This small molecule binds to this protein.
Small molecule (SMILES): Nc1ncnc2c1ncn2[C@@H]1O[C@H](CO[P](=O)(O)O[P](=O)(O)CP(=O)(O)O)[C@@H](O)[C@H]1O

Binding-site contacts:
Ligand atom C8 contacts residue TYR351 of chain 1.A at 3.7 Å (hydrophobic).
Ligand atom N6 contacts residue TYR394 of chain 1.A at 3.6 Å.
Ligand atom O2A contacts residue THR385 of chain 1.A at 2.6 Å (h-bond).
Ligand atom O2B contacts residue SER384 of chain 1.A at 2.8 Å (h-bond).
Ligand atom PG contacts residue MG1 of chain 1.C at 3.4 Å.
Ligand atom O1G contacts residue LYS383 of chain 1.A at 3.8 Å.
Ligand atom C2 contacts residue TYR351 of chain 1.A at 3.5 Å (hydrophobic).
Ligand atom N7 contacts residue TYR351 of chain 1.A at 3.5 Å.
Ligand atom C5 contacts residue TYR351 of chain 1.A at 3.6 Å (hydrophobic).
Ligand atom N6 contacts residue TYR351 of chain 1.A at 3.5 Å.
Ligand atom O3G contacts residue GLN425 of chain 1.A at 3.0 Å (h-bond).
Ligand atom O1A contacts residue SER384 of chain 1.A at 3.4 Å.
Ligand atom O3A contacts residue GLY380 of chain 1.A at 3.9 Å.
Ligand atom O3A contacts residue GLY382 of chain 1.A at 3.6 Å.
Ligand atom O2B contacts residue MG1 of chain 1.C at 2.0 Å.
Ligand atom C3B contacts residue GLY380 of chain 1.A at 3.5 Å.
Ligand atom C2 contacts residue ALA353 of chain 1.A at 3.9 Å (hydrophobic).
Ligand atom O5' contacts residue THR385 of chain 1.A at 3.9 Å.
Ligand atom O2A contacts residue GLY382 of chain 1.A at 3.3 Å.
Ligand atom O1B contacts residue GLY380 of chain 1.A at 3.2 Å (h-bond).
Ligand atom O2A contacts residue SER384 of chain 1.A at 3.5 Å (h-bond).
Ligand atom N1 contacts residue TYR351 of chain 1.A at 3.6 Å.
Ligand atom O1B contacts residue GLY382 of chain 1.A at 3.3 Å (h-bond).
Ligand atom O3A contacts residue LYS383 of chain 1.A at 3.9 Å.
Ligand atom O1G contacts residue SER379 of chain 1.A at 3.6 Å.
Ligand atom O2A contacts residue LYS383 of chain 1.A at 3.8 Å.
Ligand atom PB contacts residue MG1 of chain 1.C at 3.3 Å.
Ligand atom N1 contacts residue ALA353 of chain 1.A at 3.6 Å.
Ligand atom N6 contacts residue ASP114 of chain 1.A at 3.4 Å (salt-bridge).
Ligand atom C6 contacts residue TYR351 of chain 1.A at 3.4 Å (hydrophobic).
Ligand atom C4 contacts residue TYR351 of chain 1.A at 3.7 Å (hydrophobic).
Ligand atom O1B contacts residue LYS383 of chain 1.A at 3.2 Å (salt-bridge).
Ligand atom O1B contacts residue SER381 of chain 1.A at 3.2 Å (h-bond).
Ligand atom N9 contacts residue TYR351 of chain 1.A at 3.8 Å.
Ligand atom PB contacts residue GLY380 of chain 1.A at 3.8 Å.
Ligand atom O3G contacts residue MG1 of chain 1.C at 2.0 Å.
Ligand atom O4' contacts residue TYR351 of chain 1.A at 3.6 Å.
Ligand atom O4' contacts residue ILE359 of chain 1.A at 3.6 Å.
Ligand atom C3B contacts residue MG1 of chain 1.C at 3.7 Å.
Ligand atom O1G contacts residue GLY380 of chain 1.A at 3.7 Å.

Sequence of chain 1.A:
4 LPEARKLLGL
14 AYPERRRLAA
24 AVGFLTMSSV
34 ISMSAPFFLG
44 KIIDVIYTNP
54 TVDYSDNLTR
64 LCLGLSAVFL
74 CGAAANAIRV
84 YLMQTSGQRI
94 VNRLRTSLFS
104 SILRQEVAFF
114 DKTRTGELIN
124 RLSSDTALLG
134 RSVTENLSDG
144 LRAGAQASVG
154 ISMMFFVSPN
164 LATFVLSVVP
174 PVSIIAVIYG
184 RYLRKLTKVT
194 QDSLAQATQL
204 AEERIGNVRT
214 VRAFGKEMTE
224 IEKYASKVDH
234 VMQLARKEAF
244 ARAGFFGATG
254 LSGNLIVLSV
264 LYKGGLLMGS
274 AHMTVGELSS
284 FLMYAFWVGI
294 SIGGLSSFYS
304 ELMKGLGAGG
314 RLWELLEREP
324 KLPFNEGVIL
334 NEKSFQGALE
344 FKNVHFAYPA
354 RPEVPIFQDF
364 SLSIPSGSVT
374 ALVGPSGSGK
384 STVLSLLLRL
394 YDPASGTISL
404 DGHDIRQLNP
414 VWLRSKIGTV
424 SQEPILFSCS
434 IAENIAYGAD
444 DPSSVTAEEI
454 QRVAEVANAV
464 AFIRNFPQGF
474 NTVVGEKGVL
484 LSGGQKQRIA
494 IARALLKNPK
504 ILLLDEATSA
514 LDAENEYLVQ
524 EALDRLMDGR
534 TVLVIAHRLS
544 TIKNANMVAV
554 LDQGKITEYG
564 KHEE